Binding-site contacts:
Ligand atom O49 contacts residue LEU28 of chain 1.M at 3.0 Å (h-bond).
Ligand atom C43 contacts residue PHE459 of chain 1.A at 4.1 Å (hydrophobic).
Ligand atom C40 contacts residue ALA30 of chain 1.M at 4.2 Å (hydrophobic).
Ligand atom O6 contacts residue TYR35 of chain 1.M at 3.6 Å (h-bond).
Ligand atom C57 contacts residue TRP98 of chain 1.D at 3.9 Å (hydrophobic).
Ligand atom C31 contacts residue TRP98 of chain 1.D at 3.9 Å (hydrophobic).
Ligand atom O5 contacts residue TRP98 of chain 1.D at 3.5 Å.
Ligand atom C10 contacts residue TYR35 of chain 1.M at 3.6 Å (hydrophobic).
Ligand atom C28 contacts residue GLY31 of chain 1.M at 3.9 Å.
Ligand atom C22 contacts residue TRP98 of chain 1.D at 3.6 Å (hydrophobic).
Ligand atom C18 contacts residue TRP98 of chain 1.D at 4.2 Å (hydrophobic).
Ligand atom C37 contacts residue LEU34 of chain 1.M at 3.9 Å (hydrophobic).
Ligand atom C25 contacts residue LEU27 of chain 1.M at 4.1 Å (hydrophobic).
Ligand atom O16 contacts residue GLY31 of chain 1.M at 3.7 Å.
Ligand atom O3 contacts residue HIS36 of chain 1.M at 3.6 Å.
Ligand atom C1 contacts residue TRP32 of chain 1.M at 3.5 Å (hydrophobic).
Ligand atom C1 contacts residue GLY31 of chain 1.M at 3.8 Å.
Ligand atom C25 contacts residue LEU95 of chain 1.D at 4.1 Å (hydrophobic).
Ligand atom C37 contacts residue PHE459 of chain 1.A at 3.9 Å (hydrophobic).
Ligand atom C19 contacts residue LEU27 of chain 1.M at 3.7 Å (hydrophobic).
Ligand atom C19 contacts residue LEU28 of chain 1.M at 4.2 Å (hydrophobic).
Ligand atom O61 contacts residue TYR102 of chain 1.D at 3.9 Å.
Ligand atom O1 contacts residue TYR35 of chain 1.M at 3.4 Å.
Ligand atom O16 contacts residue TRP98 of chain 1.D at 4.0 Å.
Ligand atom C28 contacts residue TRP98 of chain 1.D at 3.7 Å (hydrophobic).
Ligand atom C34 contacts residue LEU27 of chain 1.M at 4.0 Å (hydrophobic).
Ligand atom C43 contacts residue LEU35 of chain 1.A at 3.8 Å (hydrophobic).
Ligand atom C18 contacts residue LEU28 of chain 1.M at 4.0 Å (hydrophobic).
Ligand atom C1 contacts residue LEU28 of chain 1.M at 4.0 Å (hydrophobic).
Ligand atom O49 contacts residue TRP32 of chain 1.M at 3.3 Å (h-bond).
Ligand atom O49 contacts residue GLY31 of chain 1.M at 4.0 Å.
Ligand atom C43 contacts residue PHE37 of chain 1.L at 3.8 Å (hydrophobic).
Ligand atom C5 contacts residue TYR35 of chain 1.M at 4.1 Å (hydrophobic).
Ligand atom O61 contacts residue TRP98 of chain 1.D at 3.0 Å (h-bond).
Ligand atom O55 contacts residue TRP32 of chain 1.M at 2.9 Å.
Ligand atom C25 contacts residue TRP98 of chain 1.D at 4.0 Å (hydrophobic).
Ligand atom O3 contacts residue TRP32 of chain 1.M at 4.0 Å.
Ligand atom C28 contacts residue LEU27 of chain 1.M at 3.8 Å (hydrophobic).
Ligand atom C40 contacts residue LEU462 of chain 1.A at 4.1 Å (hydrophobic).
Ligand atom O16 contacts residue LEU28 of chain 1.M at 4.1 Å.

Sequence of chain 1.M:
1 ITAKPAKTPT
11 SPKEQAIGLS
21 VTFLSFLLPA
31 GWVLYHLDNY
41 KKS

A small-molecule ligand and the protein it binds are described below.
Small molecule (SMILES): CCCCCCCCCCO[C@@H]1O[C@H](CO)[C@@H](O[C@H]2O[C@H](CO)[C@@H](O)[C@H](O)[C@H]2O)[C@H](O)[C@H]1O

Sequence of chain 1.L:
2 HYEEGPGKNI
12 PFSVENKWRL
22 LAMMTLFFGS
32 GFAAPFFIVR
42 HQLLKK

Sequence of chain 1.A:
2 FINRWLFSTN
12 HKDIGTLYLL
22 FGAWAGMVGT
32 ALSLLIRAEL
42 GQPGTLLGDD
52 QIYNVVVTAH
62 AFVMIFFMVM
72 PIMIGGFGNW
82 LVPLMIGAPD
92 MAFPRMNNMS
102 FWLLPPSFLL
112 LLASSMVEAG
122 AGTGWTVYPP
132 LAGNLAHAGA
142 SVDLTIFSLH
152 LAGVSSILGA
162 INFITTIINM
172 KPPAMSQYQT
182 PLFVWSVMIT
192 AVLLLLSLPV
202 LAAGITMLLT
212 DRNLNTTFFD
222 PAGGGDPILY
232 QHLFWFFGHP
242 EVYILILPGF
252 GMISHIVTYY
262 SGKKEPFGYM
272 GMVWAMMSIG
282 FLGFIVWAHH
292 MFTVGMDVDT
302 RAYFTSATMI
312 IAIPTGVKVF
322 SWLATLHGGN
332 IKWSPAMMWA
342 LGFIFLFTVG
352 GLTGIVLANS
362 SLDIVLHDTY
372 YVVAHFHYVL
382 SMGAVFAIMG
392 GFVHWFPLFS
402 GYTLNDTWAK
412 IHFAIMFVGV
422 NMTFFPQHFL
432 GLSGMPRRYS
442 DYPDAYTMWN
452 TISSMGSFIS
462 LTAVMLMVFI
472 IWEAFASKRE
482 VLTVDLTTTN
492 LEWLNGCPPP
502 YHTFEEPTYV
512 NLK

Sequence of chain 1.D:
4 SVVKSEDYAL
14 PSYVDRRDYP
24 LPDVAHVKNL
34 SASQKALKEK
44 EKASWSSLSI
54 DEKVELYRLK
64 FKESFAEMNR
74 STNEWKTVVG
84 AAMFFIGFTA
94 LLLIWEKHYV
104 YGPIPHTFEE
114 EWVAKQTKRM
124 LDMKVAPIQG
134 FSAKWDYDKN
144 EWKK